A small-molecule ligand and the protein it binds are described below.
Small molecule (SMILES): O=C(O)CCC1=C(CC(=O)O)c2cc3[nH]c(cc4nc(cc5[nH]c(cc1n2)c(CC(=O)O)c5CCC(=O)O)C(CC(=O)O)=C4CCC(=O)O)c(CC(=O)O)c3CCC(=O)O

Binding-site contacts:
Ligand atom CBO contacts residue ILE74 of chain 1.A at 3.8 Å (hydrophobic).
Ligand atom CBZ contacts residue HIS9 of chain 1.B at 3.7 Å.
Ligand atom OAC contacts residue HIS75 of chain 1.A at 3.2 Å (h-bond).
Ligand atom CBT contacts residue HIS75 of chain 1.B at 3.7 Å.
Ligand atom CBV contacts residue HIS75 of chain 1.B at 3.4 Å.
Ligand atom OAO contacts residue HIS75 of chain 1.B at 3.6 Å.
Ligand atom CBN contacts residue ARG12 of chain 1.A at 3.6 Å.
Ligand atom CAT contacts residue HIS9 of chain 1.A at 3.7 Å.
Ligand atom CCB contacts residue HIS9 of chain 1.B at 3.8 Å.
Ligand atom CAT contacts residue HIS9 of chain 1.B at 3.8 Å.
Ligand atom CBD contacts residue ILE74 of chain 1.B at 3.8 Å (hydrophobic).
Ligand atom OAN contacts residue SER11 of chain 1.A at 3.2 Å (h-bond).
Ligand atom OAP contacts residue HIS9 of chain 1.A at 3.5 Å.
Ligand atom CAW contacts residue SER11 of chain 1.B at 3.5 Å.
Ligand atom OAE contacts residue ARG12 of chain 1.B at 3.6 Å.
Ligand atom CAX contacts residue ARG12 of chain 1.A at 3.4 Å.
Ligand atom CBM contacts residue SER11 of chain 1.B at 3.6 Å.
Ligand atom CBC contacts residue HIS75 of chain 1.A at 3.4 Å.
Ligand atom OAF contacts residue GLY73 of chain 1.B at 3.5 Å.
Ligand atom NBH contacts residue HIS9 of chain 1.A at 3.6 Å.
Ligand atom CCH contacts residue HIS9 of chain 1.A at 3.6 Å.
Ligand atom OAF contacts residue SER11 of chain 1.A at 3.1 Å (h-bond).
Ligand atom CBF contacts residue HIS9 of chain 1.B at 3.7 Å.
Ligand atom OAF contacts residue ILE74 of chain 1.B at 3.1 Å (h-bond).
Ligand atom OAB contacts residue HIS9 of chain 1.A at 3.7 Å.
Ligand atom CBA contacts residue GLY10 of chain 1.B at 3.3 Å.
Ligand atom CBP contacts residue SER11 of chain 1.A at 3.5 Å.
Ligand atom OAP contacts residue HIS75 of chain 1.A at 3.0 Å.
Ligand atom OAC contacts residue ILE74 of chain 1.A at 3.3 Å.
Ligand atom OAK contacts residue GLY73 of chain 1.A at 3.4 Å.
Ligand atom CAZ contacts residue HIS9 of chain 1.B at 3.6 Å.
Ligand atom CAZ contacts residue HIS75 of chain 1.B at 3.3 Å.
Ligand atom OAM contacts residue ILE74 of chain 1.A at 3.8 Å.
Ligand atom CBD contacts residue HIS75 of chain 1.B at 3.3 Å.
Ligand atom CBW contacts residue HIS9 of chain 1.B at 3.6 Å.
Ligand atom OAK contacts residue ILE74 of chain 1.A at 3.2 Å (h-bond).
Ligand atom OAK contacts residue SER11 of chain 1.B at 2.8 Å (h-bond).
Ligand atom OAJ contacts residue HIS9 of chain 1.A at 3.4 Å.
Ligand atom OAL contacts residue ARG12 of chain 1.A at 2.9 Å (salt-bridge).
Ligand atom CAQ contacts residue HIS75 of chain 1.A at 3.8 Å.

Sequence of chain 1.A:
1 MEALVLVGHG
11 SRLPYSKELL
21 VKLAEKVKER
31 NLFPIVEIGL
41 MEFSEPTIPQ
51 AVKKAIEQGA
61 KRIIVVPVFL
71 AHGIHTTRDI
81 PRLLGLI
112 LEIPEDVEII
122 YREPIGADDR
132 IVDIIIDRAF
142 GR

Sequence of chain 1.B:
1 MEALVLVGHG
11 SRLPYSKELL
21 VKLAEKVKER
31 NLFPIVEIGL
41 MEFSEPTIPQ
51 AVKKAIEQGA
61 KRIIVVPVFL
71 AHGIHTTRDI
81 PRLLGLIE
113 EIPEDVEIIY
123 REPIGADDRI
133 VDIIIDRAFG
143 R